Binding-site contacts:
Ligand atom C5 contacts residue ASN137 of chain 1.A at 3.6 Å.
Ligand atom C2 contacts residue ASN137 of chain 1.A at 2.4 Å.
Ligand atom C7 contacts residue ASN137 of chain 1.A at 3.4 Å.
Ligand atom C2 contacts residue TRP161 of chain 1.C at 3.4 Å (hydrophobic).
Ligand atom C4 contacts residue ASN139 of chain 1.C at 4.0 Å.
Ligand atom O5 contacts residue ASN137 of chain 1.A at 2.4 Å (h-bond).
Ligand atom O6 contacts residue NAG1 of chain 1.H at 3.3 Å (h-bond).
Ligand atom C1 contacts residue TRP161 of chain 1.C at 3.7 Å (hydrophobic).
Ligand atom C3 contacts residue ASN139 of chain 1.C at 3.7 Å.
Ligand atom C6 contacts residue PRO165 of chain 1.C at 4.0 Å (hydrophobic).
Ligand atom O2 contacts residue TRP161 of chain 1.C at 3.4 Å.
Ligand atom O6 contacts residue SER138 of chain 1.C at 3.4 Å (h-bond).
Ligand atom C6 contacts residue NAG2 of chain 1.H at 3.8 Å.
Ligand atom O4 contacts residue NAG2 of chain 1.H at 3.5 Å (h-bond).
Ligand atom O4 contacts residue SER138 of chain 1.C at 3.6 Å.
Ligand atom C4 contacts residue SER138 of chain 1.C at 3.6 Å.
Ligand atom C6 contacts residue TRP161 of chain 1.C at 3.8 Å (hydrophobic).
Ligand atom O4 contacts residue VAL141 of chain 1.C at 4.0 Å.
Ligand atom O4 contacts residue TRP161 of chain 1.C at 3.6 Å.
Ligand atom C8 contacts residue THR139 of chain 1.A at 3.4 Å.
Ligand atom O6 contacts residue TRP161 of chain 1.C at 3.8 Å.
Ligand atom O6 contacts residue ARG167 of chain 1.C at 4.0 Å.
Ligand atom N2 contacts residue ASN137 of chain 1.A at 2.8 Å (h-bond).
Ligand atom O7 contacts residue ASN137 of chain 1.A at 3.6 Å (h-bond).
Ligand atom O2 contacts residue NAG2 of chain 1.H at 3.5 Å.
Ligand atom C3 contacts residue ASN137 of chain 1.A at 3.8 Å.
Ligand atom O6 contacts residue FUC3 of chain 1.H at 3.5 Å.
Ligand atom O4 contacts residue ALA157 of chain 1.C at 3.8 Å.
Ligand atom O2 contacts residue ASN139 of chain 1.C at 3.2 Å (h-bond).
Ligand atom C6 contacts residue TRP161 of chain 1.C at 4.1 Å (hydrophobic).
Ligand atom O3 contacts residue ASN139 of chain 1.C at 2.5 Å (h-bond).
Ligand atom O3 contacts residue GLY142 of chain 1.C at 3.9 Å.
Ligand atom O7 contacts residue MET138 of chain 1.A at 3.7 Å.
Ligand atom C6 contacts residue NAG1 of chain 1.H at 3.3 Å.
Ligand atom C6 contacts residue FUC3 of chain 1.H at 3.2 Å.
Ligand atom C1 contacts residue ASN137 of chain 1.A at 1.4 Å.
Ligand atom C8 contacts residue ASN137 of chain 1.A at 3.6 Å.
Ligand atom O4 contacts residue GLY142 of chain 1.C at 2.9 Å (h-bond).
Ligand atom C5 contacts residue NAG2 of chain 1.H at 3.5 Å.
Ligand atom C8 contacts residue MET138 of chain 1.A at 3.8 Å (hydrophobic).

Sequence of chain 1.D:
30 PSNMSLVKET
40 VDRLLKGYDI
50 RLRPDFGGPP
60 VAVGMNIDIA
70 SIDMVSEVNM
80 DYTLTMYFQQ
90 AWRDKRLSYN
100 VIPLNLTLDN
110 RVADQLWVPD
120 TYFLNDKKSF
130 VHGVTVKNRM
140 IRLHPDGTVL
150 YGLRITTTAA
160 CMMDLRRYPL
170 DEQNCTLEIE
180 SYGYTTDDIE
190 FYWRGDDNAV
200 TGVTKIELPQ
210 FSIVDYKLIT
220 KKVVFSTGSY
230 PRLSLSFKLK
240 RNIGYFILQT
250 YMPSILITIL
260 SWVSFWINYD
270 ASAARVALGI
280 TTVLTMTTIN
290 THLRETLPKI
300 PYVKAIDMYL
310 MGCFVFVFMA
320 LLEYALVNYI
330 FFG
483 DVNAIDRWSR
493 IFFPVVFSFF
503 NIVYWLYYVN

Sequence of chain 1.A:
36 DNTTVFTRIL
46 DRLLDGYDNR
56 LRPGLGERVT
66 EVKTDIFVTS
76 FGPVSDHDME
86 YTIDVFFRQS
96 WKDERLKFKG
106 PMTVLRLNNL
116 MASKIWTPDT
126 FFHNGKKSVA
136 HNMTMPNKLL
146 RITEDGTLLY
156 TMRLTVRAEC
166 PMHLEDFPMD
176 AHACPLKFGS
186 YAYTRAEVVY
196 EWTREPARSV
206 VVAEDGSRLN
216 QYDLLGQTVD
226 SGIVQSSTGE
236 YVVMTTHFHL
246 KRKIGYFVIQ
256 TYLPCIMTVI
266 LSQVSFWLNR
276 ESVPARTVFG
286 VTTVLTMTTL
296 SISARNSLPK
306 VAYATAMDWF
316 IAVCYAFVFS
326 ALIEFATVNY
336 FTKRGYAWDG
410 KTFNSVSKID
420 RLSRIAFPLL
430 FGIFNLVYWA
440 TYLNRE

This protein binds this small molecule.
Small molecule (SMILES): CC(=O)N[C@H]1[C@H](O[C@H]2[C@H](O)[C@@H](NC(C)=O)CO[C@@H]2CO)O[C@H](CO)[C@@H](O[C@@H]2O[C@H](CO[C@H]3O[C@H](CO)[C@@H](O)[C@H](O[C@H]4O[C@H](CO)[C@@H](O)[C@H](O)[C@@H]4O)[C@@H]3O)[C@@H](O)[C@H](O[C@H]3O[C@H](CO)[C@@H](O)[C@H](O)[C@@H]3O[C@H]3O[C@H](CO)[C@@H](O)[C@H](O)[C@@H]3O)[C@@H]2O)[C@@H]1O

Sequence of chain 1.C:
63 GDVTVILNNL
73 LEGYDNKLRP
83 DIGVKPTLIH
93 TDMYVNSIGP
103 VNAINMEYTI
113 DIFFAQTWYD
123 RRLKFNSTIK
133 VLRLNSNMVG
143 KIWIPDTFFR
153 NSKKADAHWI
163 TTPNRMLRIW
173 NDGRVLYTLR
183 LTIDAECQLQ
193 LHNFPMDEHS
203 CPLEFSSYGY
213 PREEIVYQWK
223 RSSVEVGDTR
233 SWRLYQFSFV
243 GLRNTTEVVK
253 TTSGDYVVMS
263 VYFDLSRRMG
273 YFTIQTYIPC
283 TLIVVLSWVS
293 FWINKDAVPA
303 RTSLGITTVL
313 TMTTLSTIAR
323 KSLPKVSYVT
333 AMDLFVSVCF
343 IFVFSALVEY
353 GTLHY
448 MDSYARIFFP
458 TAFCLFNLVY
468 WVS